Binding-site contacts:
Ligand atom O7 contacts residue THR186 of chain 1.M at 3.7 Å.
Ligand atom O6 contacts residue GLU227 of chain 1.M at 4.5 Å.
Ligand atom C7 contacts residue ASN226 of chain 1.M at 3.6 Å.
Ligand atom C5 contacts residue GLU227 of chain 1.M at 4.4 Å.
Ligand atom C6 contacts residue GLU227 of chain 1.M at 3.5 Å.
Ligand atom C4 contacts residue ASN226 of chain 1.M at 4.1 Å.
Ligand atom O5 contacts residue GLU227 of chain 1.M at 4.0 Å.
Ligand atom O6 contacts residue TYR230 of chain 1.M at 4.4 Å.
Ligand atom C2 contacts residue ASN226 of chain 1.M at 2.4 Å.
Ligand atom C2 contacts residue TYR230 of chain 1.M at 4.3 Å (hydrophobic).
Ligand atom N2 contacts residue ASN226 of chain 1.M at 2.9 Å (h-bond).
Ligand atom O5 contacts residue ASN226 of chain 1.M at 2.3 Å (h-bond).
Ligand atom C7 contacts residue THR186 of chain 1.M at 4.2 Å.
Ligand atom C8 contacts residue GLU204 of chain 1.M at 4.2 Å.
Ligand atom C1 contacts residue ASN226 of chain 1.M at 1.4 Å.
Ligand atom C3 contacts residue ASN226 of chain 1.M at 3.7 Å.
Ligand atom O4 contacts residue TYR230 of chain 1.M at 4.5 Å.
Ligand atom C8 contacts residue THR186 of chain 1.M at 3.9 Å.
Ligand atom C5 contacts residue ASN226 of chain 1.M at 3.6 Å.
Ligand atom C1 contacts residue TYR230 of chain 1.M at 3.7 Å (hydrophobic).
Ligand atom C3 contacts residue TYR230 of chain 1.M at 3.9 Å (hydrophobic).
Ligand atom C5 contacts residue TYR230 of chain 1.M at 3.4 Å (hydrophobic).
Ligand atom O7 contacts residue ASN226 of chain 1.M at 3.8 Å.
Ligand atom C4 contacts residue TYR230 of chain 1.M at 4.2 Å (hydrophobic).
Ligand atom O5 contacts residue TYR230 of chain 1.M at 3.7 Å.
Ligand atom C6 contacts residue TYR230 of chain 1.M at 4.1 Å (hydrophobic).

A protein and the small-molecule ligand that binds it are described below.
Small molecule (SMILES): CC(=O)N[C@@H]1[C@@H](O)[C@H](O)[C@@H](CO)O[C@H]1O

Sequence of chain 1.M:
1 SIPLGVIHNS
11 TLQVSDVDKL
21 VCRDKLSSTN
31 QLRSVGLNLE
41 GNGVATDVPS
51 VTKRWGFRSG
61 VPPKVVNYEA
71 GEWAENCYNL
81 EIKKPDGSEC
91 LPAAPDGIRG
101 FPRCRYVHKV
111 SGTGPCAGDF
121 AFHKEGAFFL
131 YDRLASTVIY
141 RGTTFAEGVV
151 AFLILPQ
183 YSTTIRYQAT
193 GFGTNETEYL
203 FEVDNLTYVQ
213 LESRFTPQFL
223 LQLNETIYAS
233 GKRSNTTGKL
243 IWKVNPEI